Sequence of chain 2.A:
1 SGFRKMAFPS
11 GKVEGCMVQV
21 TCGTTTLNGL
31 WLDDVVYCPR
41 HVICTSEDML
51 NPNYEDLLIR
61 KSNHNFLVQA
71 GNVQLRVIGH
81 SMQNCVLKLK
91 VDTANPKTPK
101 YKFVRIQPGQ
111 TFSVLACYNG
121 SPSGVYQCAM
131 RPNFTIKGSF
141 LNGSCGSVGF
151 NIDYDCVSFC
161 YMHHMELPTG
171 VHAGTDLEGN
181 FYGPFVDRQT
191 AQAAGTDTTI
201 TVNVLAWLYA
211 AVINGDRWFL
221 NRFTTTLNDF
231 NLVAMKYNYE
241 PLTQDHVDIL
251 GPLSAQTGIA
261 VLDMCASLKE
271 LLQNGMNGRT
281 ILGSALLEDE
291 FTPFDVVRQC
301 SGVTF

The small molecule below binds the protein below.
Small molecule (SMILES): Cc1c(Cl)cncc1OC(=O)c1cccc2[nH]ccc12

Binding-site contacts:
Ligand atom C05 contacts residue HIS164 of chain 2.A at 4.0 Å.
Ligand atom C10 contacts residue ASP187 of chain 2.A at 4.1 Å.
Ligand atom C05 contacts residue HIS41 of chain 2.A at 3.5 Å.
Ligand atom C05 contacts residue MET165 of chain 2.A at 4.2 Å (hydrophobic).
Ligand atom C02 contacts residue HIS41 of chain 2.A at 3.6 Å.
Ligand atom O01 contacts residue HIS164 of chain 2.A at 3.5 Å (h-bond).
Ligand atom C09 contacts residue MET165 of chain 2.A at 3.9 Å (hydrophobic).
Ligand atom C04 contacts residue CYS145 of chain 2.A at 3.5 Å (hydrophobic).
Ligand atom C11 contacts residue HIS41 of chain 2.A at 3.4 Å.
Ligand atom C04 contacts residue HIS164 of chain 2.A at 3.3 Å.
Ligand atom C03 contacts residue HIS41 of chain 2.A at 3.4 Å.
Ligand atom O01 contacts residue HIS41 of chain 2.A at 3.9 Å.
Ligand atom C09 contacts residue HIS41 of chain 2.A at 3.8 Å.
Ligand atom C08 contacts residue CYS145 of chain 2.A at 3.4 Å (hydrophobic).
Ligand atom O01 contacts residue LEU27 of chain 2.A at 3.8 Å.
Ligand atom C08 contacts residue HIS164 of chain 2.A at 4.0 Å.
Ligand atom O01 contacts residue PRO39 of chain 2.A at 3.4 Å.
Ligand atom C03 contacts residue HIS164 of chain 2.A at 2.8 Å.
Ligand atom C09 contacts residue HIS164 of chain 2.A at 4.3 Å.
Ligand atom O01 contacts residue HIS163 of chain 2.A at 4.2 Å.
Ligand atom O01 contacts residue CYS145 of chain 2.A at 2.6 Å (h-bond).
Ligand atom N06 contacts residue HIS41 of chain 2.A at 3.5 Å.
Ligand atom C07 contacts residue HIS41 of chain 2.A at 3.6 Å.
Ligand atom C08 contacts residue HIS41 of chain 2.A at 3.3 Å.
Ligand atom C11 contacts residue CYS145 of chain 2.A at 4.3 Å (hydrophobic).
Ligand atom C02 contacts residue CYS145 of chain 2.A at 1.8 Å (hydrophobic).
Ligand atom C03 contacts residue CYS145 of chain 2.A at 3.1 Å (hydrophobic).
Ligand atom C11 contacts residue HIS164 of chain 2.A at 3.1 Å.
Ligand atom C10 contacts residue HIS41 of chain 2.A at 3.9 Å.
Ligand atom C10 contacts residue MET165 of chain 2.A at 4.1 Å (hydrophobic).
Ligand atom C11 contacts residue MET165 of chain 2.A at 4.5 Å (hydrophobic).
Ligand atom C10 contacts residue HIS164 of chain 2.A at 3.9 Å.
Ligand atom C02 contacts residue HIS164 of chain 2.A at 2.9 Å.
Ligand atom C04 contacts residue HIS41 of chain 2.A at 3.5 Å.
Ligand atom C02 contacts residue LEU27 of chain 2.A at 4.3 Å (hydrophobic).